Sequence of chain 1.B:
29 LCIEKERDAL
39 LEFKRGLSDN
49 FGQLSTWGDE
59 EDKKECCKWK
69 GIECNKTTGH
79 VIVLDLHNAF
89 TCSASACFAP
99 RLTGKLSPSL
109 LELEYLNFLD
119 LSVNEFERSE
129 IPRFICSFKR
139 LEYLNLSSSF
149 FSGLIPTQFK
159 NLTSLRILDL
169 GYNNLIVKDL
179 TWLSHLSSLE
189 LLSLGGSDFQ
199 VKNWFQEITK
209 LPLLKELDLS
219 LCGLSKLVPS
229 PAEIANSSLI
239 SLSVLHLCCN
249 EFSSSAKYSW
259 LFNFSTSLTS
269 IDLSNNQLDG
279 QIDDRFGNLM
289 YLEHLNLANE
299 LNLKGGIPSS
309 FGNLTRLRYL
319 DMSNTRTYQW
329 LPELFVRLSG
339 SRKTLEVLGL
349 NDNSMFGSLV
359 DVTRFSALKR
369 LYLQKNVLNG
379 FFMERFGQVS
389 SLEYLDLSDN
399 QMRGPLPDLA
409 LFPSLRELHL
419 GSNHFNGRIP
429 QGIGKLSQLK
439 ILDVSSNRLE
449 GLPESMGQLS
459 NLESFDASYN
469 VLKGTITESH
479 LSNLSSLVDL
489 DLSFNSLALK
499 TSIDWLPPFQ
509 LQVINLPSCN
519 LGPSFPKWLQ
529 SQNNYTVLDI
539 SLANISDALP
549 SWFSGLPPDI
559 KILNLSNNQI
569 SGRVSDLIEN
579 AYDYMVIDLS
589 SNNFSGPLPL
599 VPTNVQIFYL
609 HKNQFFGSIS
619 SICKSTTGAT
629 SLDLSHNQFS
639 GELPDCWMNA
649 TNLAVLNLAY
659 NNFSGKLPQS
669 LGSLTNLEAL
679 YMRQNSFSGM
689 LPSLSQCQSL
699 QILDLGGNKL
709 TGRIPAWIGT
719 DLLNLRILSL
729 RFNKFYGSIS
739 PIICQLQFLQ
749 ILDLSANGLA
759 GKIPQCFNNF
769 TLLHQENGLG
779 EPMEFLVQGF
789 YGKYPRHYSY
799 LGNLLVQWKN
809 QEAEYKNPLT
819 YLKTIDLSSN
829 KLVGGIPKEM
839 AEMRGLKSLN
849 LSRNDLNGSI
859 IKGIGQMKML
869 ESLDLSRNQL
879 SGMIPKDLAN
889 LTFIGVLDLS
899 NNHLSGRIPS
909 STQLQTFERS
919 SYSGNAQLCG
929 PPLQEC

Binding-site contacts:
Ligand atom N2 contacts residue CYS621 of chain 1.B at 3.6 Å.
Ligand atom C2 contacts residue CYS621 of chain 1.B at 3.4 Å (hydrophobic).
Ligand atom C2 contacts residue LYS622 of chain 1.B at 4.1 Å.
Ligand atom O5 contacts residue ASN647 of chain 1.B at 2.4 Å (h-bond).
Ligand atom O5 contacts residue LYS622 of chain 1.B at 3.8 Å.
Ligand atom O7 contacts residue ASN647 of chain 1.B at 3.8 Å.
Ligand atom C7 contacts residue ASN647 of chain 1.B at 3.5 Å.
Ligand atom C1 contacts residue CYS621 of chain 1.B at 3.5 Å (hydrophobic).
Ligand atom O5 contacts residue CYS621 of chain 1.B at 4.0 Å.
Ligand atom N2 contacts residue ASN647 of chain 1.B at 2.9 Å (h-bond).
Ligand atom C1 contacts residue LYS622 of chain 1.B at 4.5 Å.
Ligand atom C3 contacts residue LYS622 of chain 1.B at 4.4 Å.
Ligand atom C2 contacts residue ASN647 of chain 1.B at 2.5 Å.
Ligand atom C8 contacts residue CYS644 of chain 1.B at 4.4 Å (hydrophobic).
Ligand atom C5 contacts residue ASN647 of chain 1.B at 3.6 Å.
Ligand atom C8 contacts residue ASP643 of chain 1.B at 4.4 Å.
Ligand atom C1 contacts residue ASN647 of chain 1.B at 1.4 Å.
Ligand atom C6 contacts residue LYS622 of chain 1.B at 4.2 Å.
Ligand atom C4 contacts residue LYS622 of chain 1.B at 3.8 Å.
Ligand atom C8 contacts residue MET646 of chain 1.B at 4.0 Å (hydrophobic).
Ligand atom C3 contacts residue ASN647 of chain 1.B at 3.8 Å.
Ligand atom O6 contacts residue SER623 of chain 1.B at 3.7 Å.
Ligand atom C7 contacts residue MET646 of chain 1.B at 4.5 Å (hydrophobic).
Ligand atom O6 contacts residue LYS622 of chain 1.B at 3.5 Å (salt-bridge).
Ligand atom C4 contacts residue ASN647 of chain 1.B at 4.2 Å.
Ligand atom O5 contacts residue THR624 of chain 1.B at 4.2 Å.
Ligand atom C5 contacts residue LYS622 of chain 1.B at 4.1 Å.
Ligand atom O6 contacts residue THR624 of chain 1.B at 3.5 Å (h-bond).
Ligand atom O5 contacts residue SER623 of chain 1.B at 4.5 Å.

A small-molecule ligand and the protein it binds are described below.
Small molecule (SMILES): CC(=O)N[C@H]1[C@H](O[C@H]2[C@H](O)[C@@H](NC(C)=O)CO[C@@H]2CO)O[C@H](CO)[C@@H](O[C@@H]2O[C@H](CO)[C@@H](O)[C@H](O)[C@@H]2O)[C@@H]1O